This small molecule binds to this protein.
Small molecule (SMILES): COc1ccc(OCc2ccc(COc3c(Cl)cccc3Cl)cc2)c(Cl)c1

Binding-site contacts:
Ligand atom O1 contacts residue PHE237 of chain 43.A at 3.8 Å.
Ligand atom C21 contacts residue TYR205 of chain 43.A at 3.8 Å (hydrophobic).
Ligand atom C21 contacts residue SER128 of chain 43.A at 3.8 Å.
Ligand atom C19 contacts residue LEU240 of chain 43.A at 3.8 Å (hydrophobic).
Ligand atom O3 contacts residue PHE130 of chain 43.A at 3.6 Å.
Ligand atom C20 contacts residue ILE194 of chain 43.A at 3.8 Å (hydrophobic).
Ligand atom C7 contacts residue MET132 of chain 43.A at 3.3 Å (hydrophobic).
Ligand atom C16 contacts residue ALA24 of chain 43.C at 3.8 Å (hydrophobic).
Ligand atom C13 contacts residue ILE110 of chain 43.A at 3.7 Å (hydrophobic).
Ligand atom O1 contacts residue MET132 of chain 43.A at 3.7 Å.
Ligand atom C12 contacts residue PHE134 of chain 43.A at 3.8 Å (hydrophobic).
Ligand atom CL2 contacts residue TYR159 of chain 43.A at 3.6 Å.
Ligand atom O1 contacts residue ILE110 of chain 43.A at 3.7 Å.
Ligand atom C20 contacts residue LEU240 of chain 43.A at 3.8 Å (hydrophobic).
Ligand atom C14 contacts residue TYR159 of chain 43.A at 3.5 Å (hydrophobic).
Ligand atom C13 contacts residue PHE134 of chain 43.A at 3.7 Å (hydrophobic).
Ligand atom C12 contacts residue ILE110 of chain 43.A at 3.8 Å (hydrophobic).
Ligand atom C9 contacts residue VAL199 of chain 43.A at 3.6 Å (hydrophobic).
Ligand atom C1 contacts residue TYR205 of chain 43.A at 3.8 Å (hydrophobic).
Ligand atom C17 contacts residue TYR159 of chain 43.A at 3.7 Å (hydrophobic).
Ligand atom C7 contacts residue PHE237 of chain 43.A at 3.5 Å (hydrophobic).
Ligand atom C21 contacts residue HIS207 of chain 43.A at 3.6 Å.
Ligand atom C13 contacts residue MET132 of chain 43.A at 3.4 Å (hydrophobic).
Ligand atom CL2 contacts residue ILE25 of chain 43.C at 3.4 Å.
Ligand atom O2 contacts residue VAL196 of chain 43.A at 3.4 Å.
Ligand atom C4 contacts residue MET132 of chain 43.A at 3.8 Å (hydrophobic).
Ligand atom O3 contacts residue TYR112 of chain 43.A at 3.6 Å.
Ligand atom C9 contacts residue PHE237 of chain 43.A at 3.7 Å (hydrophobic).
Ligand atom C5 contacts residue TYR112 of chain 43.A at 3.5 Å (hydrophobic).
Ligand atom C17 contacts residue ALA24 of chain 43.C at 3.7 Å (hydrophobic).
Ligand atom CL2 contacts residue ALA24 of chain 43.C at 3.5 Å.
Ligand atom C16 contacts residue TYR159 of chain 43.A at 3.8 Å (hydrophobic).
Ligand atom CL3 contacts residue LEU240 of chain 43.A at 3.8 Å.
Ligand atom C3 contacts residue MET132 of chain 43.A at 3.7 Å (hydrophobic).
Ligand atom C10 contacts residue TYR159 of chain 43.A at 3.5 Å (hydrophobic).
Ligand atom C6 contacts residue TYR112 of chain 43.A at 3.7 Å (hydrophobic).
Ligand atom C11 contacts residue ILE110 of chain 43.A at 3.8 Å (hydrophobic).
Ligand atom CL3 contacts residue PHE134 of chain 43.A at 3.8 Å.
Ligand atom C2 contacts residue PHE237 of chain 43.A at 3.6 Å (hydrophobic).
Ligand atom C8 contacts residue MET132 of chain 43.A at 3.4 Å (hydrophobic).

Sequence of chain 43.C:
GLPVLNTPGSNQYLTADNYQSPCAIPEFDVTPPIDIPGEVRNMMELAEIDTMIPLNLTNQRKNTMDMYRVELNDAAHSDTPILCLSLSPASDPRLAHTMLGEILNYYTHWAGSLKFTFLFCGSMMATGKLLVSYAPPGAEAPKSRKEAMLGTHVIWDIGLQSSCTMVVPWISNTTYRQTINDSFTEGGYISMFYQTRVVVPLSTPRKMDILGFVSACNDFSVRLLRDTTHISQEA

Sequence of chain 43.A:
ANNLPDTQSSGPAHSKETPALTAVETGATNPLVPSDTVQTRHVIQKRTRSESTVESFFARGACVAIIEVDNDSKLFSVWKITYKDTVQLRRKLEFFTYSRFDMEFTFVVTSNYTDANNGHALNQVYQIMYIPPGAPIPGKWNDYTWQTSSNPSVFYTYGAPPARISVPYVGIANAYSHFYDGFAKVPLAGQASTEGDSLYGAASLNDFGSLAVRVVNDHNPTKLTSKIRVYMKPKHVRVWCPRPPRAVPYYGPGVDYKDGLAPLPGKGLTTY